The protein below binds the small molecule below.
Small molecule (SMILES): CC(=O)N[C@@H]1[C@@H](O)[C@H](O)[C@@H](CO)O[C@H]1O

Binding-site contacts:
Ligand atom O6 contacts residue NAG1 of chain 6.N at 4.1 Å.
Ligand atom C4 contacts residue NAG1 of chain 6.N at 2.9 Å.
Ligand atom C8 contacts residue PHE98 of chain 6.A at 3.6 Å (hydrophobic).
Ligand atom C3 contacts residue NAG1 of chain 6.N at 3.3 Å.
Ligand atom O3 contacts residue NAG1 of chain 6.N at 2.4 Å (h-bond).
Ligand atom O6 contacts residue THR48 of chain 6.B at 4.0 Å.
Ligand atom O7 contacts residue MET126 of chain 6.A at 3.1 Å.
Ligand atom C7 contacts residue ASN75 of chain 6.A at 2.8 Å.
Ligand atom O5 contacts residue ASN75 of chain 6.A at 2.1 Å (h-bond).
Ligand atom C5 contacts residue NAG1 of chain 6.N at 3.7 Å.
Ligand atom C8 contacts residue ASN75 of chain 6.A at 3.0 Å.
Ligand atom C5 contacts residue ASN75 of chain 6.A at 3.2 Å.
Ligand atom C6 contacts residue ASN75 of chain 6.A at 3.8 Å.
Ligand atom C2 contacts residue ASN75 of chain 6.A at 2.6 Å.
Ligand atom C2 contacts residue NAG1 of chain 6.N at 4.1 Å.
Ligand atom O5 contacts residue THR48 of chain 6.B at 4.0 Å.
Ligand atom C6 contacts residue NAG1 of chain 6.N at 3.4 Å.
Ligand atom O4 contacts residue NAG1 of chain 6.N at 1.6 Å.
Ligand atom C3 contacts residue ASN75 of chain 6.A at 3.5 Å.
Ligand atom O6 contacts residue GLU46 of chain 6.B at 3.8 Å.
Ligand atom C1 contacts residue ASN75 of chain 6.A at 1.3 Å.
Ligand atom O7 contacts residue ASN75 of chain 6.A at 3.2 Å (h-bond).
Ligand atom C6 contacts residue THR48 of chain 6.B at 4.4 Å.
Ligand atom O6 contacts residue CYS45 of chain 6.B at 3.4 Å (h-bond).
Ligand atom C6 contacts residue CYS45 of chain 6.B at 4.4 Å (hydrophobic).
Ligand atom O6 contacts residue ASN75 of chain 6.A at 3.8 Å.
Ligand atom C4 contacts residue ASN75 of chain 6.A at 4.0 Å.
Ligand atom C7 contacts residue MET126 of chain 6.A at 3.8 Å (hydrophobic).
Ligand atom N2 contacts residue ASN75 of chain 6.A at 3.0 Å (h-bond).
Ligand atom C8 contacts residue MET126 of chain 6.A at 3.7 Å (hydrophobic).

Sequence of chain 6.B:
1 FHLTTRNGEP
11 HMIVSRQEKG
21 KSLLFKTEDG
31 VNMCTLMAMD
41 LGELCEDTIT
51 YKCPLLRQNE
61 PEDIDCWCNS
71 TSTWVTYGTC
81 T

Sequence of chain 6.A:
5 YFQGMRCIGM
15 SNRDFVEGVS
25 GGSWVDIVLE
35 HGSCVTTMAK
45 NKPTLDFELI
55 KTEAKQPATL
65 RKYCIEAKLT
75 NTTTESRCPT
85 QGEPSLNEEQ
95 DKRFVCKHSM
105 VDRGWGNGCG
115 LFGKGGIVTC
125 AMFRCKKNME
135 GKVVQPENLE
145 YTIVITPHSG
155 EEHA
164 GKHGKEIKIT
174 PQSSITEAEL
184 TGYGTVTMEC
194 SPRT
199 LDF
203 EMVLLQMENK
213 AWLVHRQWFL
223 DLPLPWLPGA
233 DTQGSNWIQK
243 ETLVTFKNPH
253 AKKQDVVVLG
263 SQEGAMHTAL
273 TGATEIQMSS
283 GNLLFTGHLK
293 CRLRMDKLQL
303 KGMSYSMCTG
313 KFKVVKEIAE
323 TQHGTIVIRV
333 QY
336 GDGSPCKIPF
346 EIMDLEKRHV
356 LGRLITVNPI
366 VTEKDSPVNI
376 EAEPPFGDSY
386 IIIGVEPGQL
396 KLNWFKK